This small molecule binds to this protein.
Small molecule (SMILES): CCCCO

Binding-site contacts:
Ligand atom C1 contacts residue VAL125 of chain 1.A at 4.1 Å (hydrophobic).
Ligand atom OH contacts residue THR107 of chain 1.A at 3.0 Å (h-bond).
Ligand atom C4 contacts residue LEU128 of chain 1.A at 3.7 Å (hydrophobic).
Ligand atom C1 contacts residue LEU278 of chain 1.A at 4.2 Å (hydrophobic).
Ligand atom C3 contacts residue LEU128 of chain 1.A at 4.0 Å (hydrophobic).
Ligand atom C1 contacts residue ILE282 of chain 1.A at 4.2 Å (hydrophobic).
Ligand atom C1 contacts residue LYS129 of chain 1.A at 4.3 Å.
Ligand atom C2 contacts residue LYS129 of chain 1.A at 4.2 Å.
Ligand atom C4 contacts residue VAL103 of chain 1.A at 4.0 Å (hydrophobic).
Ligand atom OH contacts residue LEU128 of chain 1.A at 4.2 Å.
Ligand atom C2 contacts residue LEU278 of chain 1.A at 4.3 Å (hydrophobic).
Ligand atom C2 contacts residue LEU128 of chain 1.A at 4.0 Å (hydrophobic).
Ligand atom C4 contacts residue THR107 of chain 1.A at 3.1 Å.

Sequence of chain 1.A:
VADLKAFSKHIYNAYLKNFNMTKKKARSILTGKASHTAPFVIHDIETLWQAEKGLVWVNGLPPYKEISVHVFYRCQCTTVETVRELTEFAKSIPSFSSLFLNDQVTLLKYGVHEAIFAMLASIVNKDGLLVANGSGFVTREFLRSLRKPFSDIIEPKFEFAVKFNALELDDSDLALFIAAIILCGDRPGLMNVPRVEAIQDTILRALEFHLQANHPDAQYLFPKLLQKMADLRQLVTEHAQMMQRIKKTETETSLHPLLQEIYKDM